This protein binds this small molecule.
Small molecule (SMILES): O=C(NC(=O)c1ccc(O)cc1)N[C@@H]1O[C@H](CO)[C@@H](O)[C@H](O)[C@H]1O

Sequence of chain 2.A:
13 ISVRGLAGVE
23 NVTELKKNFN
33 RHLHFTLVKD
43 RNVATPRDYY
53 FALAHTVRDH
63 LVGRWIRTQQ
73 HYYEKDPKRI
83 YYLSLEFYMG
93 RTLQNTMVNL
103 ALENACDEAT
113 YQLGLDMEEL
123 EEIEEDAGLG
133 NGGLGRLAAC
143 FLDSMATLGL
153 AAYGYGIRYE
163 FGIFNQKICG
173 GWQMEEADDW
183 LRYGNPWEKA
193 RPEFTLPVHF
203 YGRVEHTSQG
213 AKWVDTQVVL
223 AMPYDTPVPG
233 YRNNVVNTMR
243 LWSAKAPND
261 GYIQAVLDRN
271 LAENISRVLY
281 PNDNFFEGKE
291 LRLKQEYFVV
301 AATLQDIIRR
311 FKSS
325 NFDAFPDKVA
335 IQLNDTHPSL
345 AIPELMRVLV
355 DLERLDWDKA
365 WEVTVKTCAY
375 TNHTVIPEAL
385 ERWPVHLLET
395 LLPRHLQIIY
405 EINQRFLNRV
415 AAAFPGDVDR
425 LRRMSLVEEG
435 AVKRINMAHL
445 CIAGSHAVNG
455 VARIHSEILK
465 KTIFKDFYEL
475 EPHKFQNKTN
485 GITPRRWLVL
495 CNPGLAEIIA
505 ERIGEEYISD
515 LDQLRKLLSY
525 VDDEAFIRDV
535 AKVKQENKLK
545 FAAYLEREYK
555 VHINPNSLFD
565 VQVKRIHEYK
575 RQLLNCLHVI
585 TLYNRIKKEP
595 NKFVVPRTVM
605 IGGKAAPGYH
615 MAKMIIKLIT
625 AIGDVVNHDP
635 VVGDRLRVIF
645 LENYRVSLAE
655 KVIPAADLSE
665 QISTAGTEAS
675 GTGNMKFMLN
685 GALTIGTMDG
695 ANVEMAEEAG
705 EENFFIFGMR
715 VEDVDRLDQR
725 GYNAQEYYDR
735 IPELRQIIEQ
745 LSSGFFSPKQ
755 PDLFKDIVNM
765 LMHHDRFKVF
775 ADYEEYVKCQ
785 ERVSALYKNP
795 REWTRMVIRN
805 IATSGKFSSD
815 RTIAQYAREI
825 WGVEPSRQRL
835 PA

Binding-site contacts:
Ligand atom O8 contacts residue ASP283 of chain 2.A at 3.7 Å.
Ligand atom O5 contacts residue HIS377 of chain 2.A at 3.8 Å.
Ligand atom O6 contacts residue HIS377 of chain 2.A at 2.7 Å (h-bond).
Ligand atom C7 contacts residue LEU136 of chain 2.A at 3.5 Å (hydrophobic).
Ligand atom C13 contacts residue HIS341 of chain 2.A at 3.8 Å.
Ligand atom O6 contacts residue ASN484 of chain 2.A at 2.8 Å (h-bond).
Ligand atom O4 contacts residue GLY675 of chain 2.A at 2.7 Å (h-bond).
Ligand atom C6 contacts residue ASN484 of chain 2.A at 3.2 Å.
Ligand atom O5 contacts residue LEU136 of chain 2.A at 3.3 Å (h-bond).
Ligand atom C4 contacts residue GLY675 of chain 2.A at 3.8 Å.
Ligand atom O3 contacts residue GLU672 of chain 2.A at 2.8 Å (salt-bridge).
Ligand atom C3 contacts residue GLU672 of chain 2.A at 3.5 Å.
Ligand atom O7 contacts residue GLY135 of chain 2.A at 3.6 Å (h-bond).
Ligand atom O4 contacts residue SER674 of chain 2.A at 3.4 Å.
Ligand atom C2 contacts residue HIS377 of chain 2.A at 3.5 Å.
Ligand atom C8 contacts residue ASP283 of chain 2.A at 3.8 Å.
Ligand atom C5 contacts residue LEU136 of chain 2.A at 3.7 Å (hydrophobic).
Ligand atom O2 contacts residue GLU672 of chain 2.A at 3.1 Å (salt-bridge).
Ligand atom O12 contacts residue HIS341 of chain 2.A at 3.7 Å.
Ligand atom C14 contacts residue GLU88 of chain 2.A at 3.3 Å.
Ligand atom C9 contacts residue ASP283 of chain 2.A at 3.7 Å.
Ligand atom C6 contacts residue HIS377 of chain 2.A at 3.7 Å.
Ligand atom O2 contacts residue TYR573 of chain 2.A at 3.0 Å (h-bond).
Ligand atom O12 contacts residue ASN282 of chain 2.A at 3.6 Å.
Ligand atom C11 contacts residue HIS341 of chain 2.A at 3.8 Å.
Ligand atom O3 contacts residue ALA673 of chain 2.A at 3.4 Å (h-bond).
Ligand atom C13 contacts residue ASN282 of chain 2.A at 3.7 Å.
Ligand atom O3 contacts residue SER674 of chain 2.A at 3.0 Å (h-bond).
Ligand atom O5 contacts residue GLY135 of chain 2.A at 3.8 Å.
Ligand atom C12 contacts residue HIS341 of chain 2.A at 3.6 Å.
Ligand atom O3 contacts residue GLY675 of chain 2.A at 3.2 Å (h-bond).
Ligand atom O8 contacts residue ASN133 of chain 2.A at 3.7 Å.
Ligand atom C6 contacts residue GLY135 of chain 2.A at 3.7 Å.
Ligand atom O4 contacts residue ASN484 of chain 2.A at 3.4 Å (h-bond).
Ligand atom C12 contacts residue ASN282 of chain 2.A at 3.6 Å.
Ligand atom O7 contacts residue LEU136 of chain 2.A at 3.0 Å (h-bond).
Ligand atom O12 contacts residue ARG292 of chain 2.A at 3.6 Å.
Ligand atom N2 contacts residue LEU136 of chain 2.A at 3.7 Å.
Ligand atom C5 contacts residue GLY135 of chain 2.A at 3.7 Å.
Ligand atom C13 contacts residue GLU88 of chain 2.A at 3.6 Å.